Binding-site contacts:
Ligand atom N3B contacts residue MG1 of chain 1.F at 3.7 Å.
Ligand atom PA contacts residue MG1 of chain 1.F at 3.2 Å.
Ligand atom PB contacts residue MG1 of chain 1.F at 3.1 Å.
Ligand atom N6 contacts residue ASP102 of chain 1.B at 2.8 Å (salt-bridge).
Ligand atom PA contacts residue PHE149 of chain 1.B at 3.6 Å.
Ligand atom O4' contacts residue LEU116 of chain 1.B at 3.9 Å.
Ligand atom O2A contacts residue PHE149 of chain 1.B at 3.5 Å (h-bond).
Ligand atom O1B contacts residue MG1 of chain 1.F at 2.0 Å.
Ligand atom N6 contacts residue THR195 of chain 1.B at 3.8 Å.
Ligand atom N7 contacts residue ASN63 of chain 1.B at 3.4 Å.
Ligand atom O1A contacts residue GLY148 of chain 1.B at 3.5 Å.
Ligand atom O2A contacts residue MG1 of chain 1.F at 2.0 Å.
Ligand atom C1' contacts residue ASN115 of chain 1.B at 3.7 Å.
Ligand atom O1B contacts residue ASN63 of chain 1.B at 2.9 Å (h-bond).
Ligand atom O3A contacts residue ARG121 of chain 1.B at 3.4 Å.
Ligand atom O1G contacts residue ARG121 of chain 1.B at 3.7 Å.
Ligand atom O5' contacts residue ASN63 of chain 1.B at 3.7 Å.
Ligand atom O3G contacts residue ARG121 of chain 1.B at 2.8 Å (salt-bridge).
Ligand atom PG contacts residue MG1 of chain 1.F at 3.3 Å.
Ligand atom C8 contacts residue ASN63 of chain 1.B at 3.7 Å.
Ligand atom O2G contacts residue MG1 of chain 1.F at 3.9 Å.
Ligand atom N3 contacts residue MET107 of chain 1.B at 3.7 Å.
Ligand atom C4 contacts residue MET107 of chain 1.B at 3.7 Å (hydrophobic).
Ligand atom N3B contacts residue ARG121 of chain 1.B at 3.8 Å.
Ligand atom O4' contacts residue ASN115 of chain 1.B at 3.5 Å.
Ligand atom O1A contacts residue PHE149 of chain 1.B at 2.9 Å (h-bond).
Ligand atom C2 contacts residue ALA67 of chain 1.B at 3.8 Å (hydrophobic).
Ligand atom C6 contacts residue ASP102 of chain 1.B at 3.8 Å.
Ligand atom O2' contacts residue ASN115 of chain 1.B at 3.1 Å (h-bond).
Ligand atom PA contacts residue ASN63 of chain 1.B at 3.8 Å.
Ligand atom O2A contacts residue GLY148 of chain 1.B at 3.7 Å.
Ligand atom O2A contacts residue ASN63 of chain 1.B at 2.8 Å (h-bond).
Ligand atom C2 contacts residue THR195 of chain 1.B at 3.9 Å.
Ligand atom N1 contacts residue ALA67 of chain 1.B at 3.3 Å.
Ligand atom O3A contacts residue MG1 of chain 1.F at 3.4 Å.
Ligand atom N6 contacts residue ASN63 of chain 1.B at 3.8 Å.
Ligand atom O1G contacts residue MG1 of chain 1.F at 2.0 Å.
Ligand atom O1A contacts residue ARG121 of chain 1.B at 3.6 Å.
Ligand atom N1 contacts residue THR195 of chain 1.B at 3.4 Å (h-bond).
Ligand atom PG contacts residue ARG121 of chain 1.B at 3.6 Å.

Sequence of chain 1.B:
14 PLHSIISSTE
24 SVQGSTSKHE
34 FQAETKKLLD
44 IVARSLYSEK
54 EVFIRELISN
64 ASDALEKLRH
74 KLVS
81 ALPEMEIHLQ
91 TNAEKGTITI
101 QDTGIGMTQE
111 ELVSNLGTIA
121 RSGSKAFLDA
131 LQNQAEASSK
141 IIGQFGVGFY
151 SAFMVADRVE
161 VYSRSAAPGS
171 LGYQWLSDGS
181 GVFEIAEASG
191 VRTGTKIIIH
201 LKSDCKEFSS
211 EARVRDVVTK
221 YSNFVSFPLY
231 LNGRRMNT

A protein and the small-molecule ligand that binds it are described below.
Small molecule (SMILES): Nc1ncnc2c1ncn2[C@@H]1O[C@H](CO[P](=O)(O)O[P](=O)(O)NP(=O)(O)O)[C@@H](O)[C@H]1O